Sequence of chain 1.A:
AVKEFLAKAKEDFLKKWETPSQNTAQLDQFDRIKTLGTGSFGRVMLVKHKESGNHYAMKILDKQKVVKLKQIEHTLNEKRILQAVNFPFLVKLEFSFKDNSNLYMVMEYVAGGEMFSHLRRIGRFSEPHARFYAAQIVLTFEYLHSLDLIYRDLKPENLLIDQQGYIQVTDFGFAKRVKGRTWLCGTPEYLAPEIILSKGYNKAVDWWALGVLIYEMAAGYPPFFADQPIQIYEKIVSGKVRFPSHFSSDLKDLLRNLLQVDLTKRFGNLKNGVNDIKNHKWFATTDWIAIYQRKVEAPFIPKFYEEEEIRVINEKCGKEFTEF

The small molecule below binds the protein below.
Small molecule (SMILES): Nc1ncnc2c1ncn2[C@@H]1O[C@H](CO[P](=O)(O)O[P](=O)(O)NP(=O)(O)O)[C@@H](O)[C@H]1O

Binding-site contacts:
Ligand atom C2 contacts residue TYR111 of chain 1.A at 3.8 Å (hydrophobic).
Ligand atom C4' contacts residue GLY39 of chain 1.A at 3.8 Å.
Ligand atom N3 contacts residue VAL112 of chain 1.A at 4.1 Å.
Ligand atom N6 contacts residue MET109 of chain 1.A at 4.1 Å.
Ligand atom O2G contacts residue ARG109 of chain 1.B at 3.7 Å.
Ligand atom C5' contacts residue THR40 of chain 1.A at 3.9 Å.
Ligand atom N6 contacts residue ALA59 of chain 1.A at 3.6 Å.
Ligand atom N1 contacts residue VAL112 of chain 1.A at 3.0 Å (h-bond).
Ligand atom C2 contacts residue LEU38 of chain 1.A at 4.0 Å (hydrophobic).
Ligand atom C2 contacts residue VAL112 of chain 1.A at 3.3 Å (hydrophobic).
Ligand atom N3B contacts residue SER42 of chain 1.A at 4.0 Å.
Ligand atom N6 contacts residue VAL112 of chain 1.A at 3.8 Å.
Ligand atom N1 contacts residue TYR111 of chain 1.A at 3.9 Å.
Ligand atom N6 contacts residue LYS61 of chain 1.A at 4.2 Å.
Ligand atom O2A contacts residue LYS61 of chain 1.A at 3.0 Å.
Ligand atom N7 contacts residue LYS61 of chain 1.A at 2.6 Å (salt-bridge).
Ligand atom O1G contacts residue ARG109 of chain 1.B at 4.1 Å.
Ligand atom C4 contacts residue ALA59 of chain 1.A at 4.2 Å (hydrophobic).
Ligand atom O4' contacts residue GLY39 of chain 1.A at 3.9 Å.
Ligand atom N1 contacts residue ALA59 of chain 1.A at 3.4 Å.
Ligand atom C8 contacts residue LYS61 of chain 1.A at 3.3 Å.
Ligand atom O5' contacts residue VAL46 of chain 1.A at 3.4 Å.
Ligand atom O2' contacts residue LEU38 of chain 1.A at 3.8 Å.
Ligand atom C5 contacts residue LYS61 of chain 1.A at 3.8 Å.
Ligand atom O2B contacts residue SER42 of chain 1.A at 3.1 Å (h-bond).
Ligand atom N9 contacts residue VAL46 of chain 1.A at 3.9 Å.
Ligand atom C2 contacts residue ALA59 of chain 1.A at 3.9 Å (hydrophobic).
Ligand atom C8 contacts residue VAL46 of chain 1.A at 3.9 Å (hydrophobic).
Ligand atom C6 contacts residue ALA59 of chain 1.A at 3.3 Å (hydrophobic).
Ligand atom N1 contacts residue GLU110 of chain 1.A at 4.1 Å.
Ligand atom O2B contacts residue GLY41 of chain 1.A at 3.6 Å.
Ligand atom O3A contacts residue GLY41 of chain 1.A at 3.9 Å.
Ligand atom C6 contacts residue VAL112 of chain 1.A at 3.8 Å (hydrophobic).
Ligand atom C5 contacts residue ALA59 of chain 1.A at 3.7 Å (hydrophobic).
Ligand atom N3 contacts residue LEU38 of chain 1.A at 3.8 Å.
Ligand atom C5' contacts residue VAL46 of chain 1.A at 4.2 Å (hydrophobic).
Ligand atom O4' contacts residue VAL46 of chain 1.A at 3.5 Å.
Ligand atom C6 contacts residue GLU110 of chain 1.A at 4.0 Å.
Ligand atom N6 contacts residue GLU110 of chain 1.A at 2.9 Å (salt-bridge).
Ligand atom PB contacts residue SER42 of chain 1.A at 4.1 Å.

Sequence of chain 1.B:
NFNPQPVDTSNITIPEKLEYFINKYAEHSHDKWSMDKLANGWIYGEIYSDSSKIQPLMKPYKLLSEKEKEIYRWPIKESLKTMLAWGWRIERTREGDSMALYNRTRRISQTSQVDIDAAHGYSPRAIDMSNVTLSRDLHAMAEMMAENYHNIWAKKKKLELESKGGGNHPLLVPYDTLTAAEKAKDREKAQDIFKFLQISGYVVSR